Binding-site contacts:
Ligand atom C11 contacts residue ILE104 of chain 59.A at 3.5 Å (hydrophobic).
Ligand atom C21 contacts residue ILE104 of chain 59.A at 3.5 Å (hydrophobic).
Ligand atom C16 contacts residue TYR128 of chain 59.A at 2.9 Å (hydrophobic).
Ligand atom N9 contacts residue TYR128 of chain 59.A at 4.1 Å.
Ligand atom C20 contacts residue VAL188 of chain 59.A at 3.7 Å (hydrophobic).
Ligand atom C8 contacts residue PHE124 of chain 59.A at 3.6 Å (hydrophobic).
Ligand atom C14 contacts residue SER126 of chain 59.A at 3.6 Å.
Ligand atom C1 contacts residue DMS1 of chain 59.F at 4.1 Å.
Ligand atom C17 contacts residue ILE104 of chain 59.A at 3.8 Å (hydrophobic).
Ligand atom C13 contacts residue TYR128 of chain 59.A at 3.0 Å (hydrophobic).
Ligand atom C1 contacts residue ASN198 of chain 59.A at 4.0 Å.
Ligand atom C14 contacts residue TYR197 of chain 59.A at 4.1 Å (hydrophobic).
Ligand atom C7 contacts residue TYR197 of chain 59.A at 3.5 Å (hydrophobic).
Ligand atom N5 contacts residue ASN219 of chain 59.A at 4.1 Å.
Ligand atom C10 contacts residue TYR128 of chain 59.A at 3.6 Å (hydrophobic).
Ligand atom N12 contacts residue TYR128 of chain 59.A at 2.5 Å (h-bond).
Ligand atom C10 contacts residue MET221 of chain 59.A at 4.0 Å (hydrophobic).
Ligand atom C20 contacts residue VAL191 of chain 59.A at 3.5 Å (hydrophobic).
Ligand atom C11 contacts residue MET221 of chain 59.A at 4.0 Å (hydrophobic).
Ligand atom C10 contacts residue LEU106 of chain 59.A at 4.0 Å (hydrophobic).
Ligand atom C7 contacts residue LEU106 of chain 59.A at 4.1 Å (hydrophobic).
Ligand atom N5 contacts residue DMS1 of chain 59.F at 3.9 Å.
Ligand atom C13 contacts residue TYR197 of chain 59.A at 4.0 Å (hydrophobic).
Ligand atom C8 contacts residue TYR197 of chain 59.A at 3.4 Å (hydrophobic).
Ligand atom C19 contacts residue VAL188 of chain 59.A at 3.5 Å (hydrophobic).
Ligand atom C16 contacts residue ILE104 of chain 59.A at 3.7 Å (hydrophobic).
Ligand atom C13 contacts residue SER126 of chain 59.A at 3.7 Å.
Ligand atom C14 contacts residue TYR128 of chain 59.A at 3.3 Å (hydrophobic).
Ligand atom C19 contacts residue VAL191 of chain 59.A at 4.0 Å (hydrophobic).
Ligand atom N4 contacts residue ASN219 of chain 59.A at 4.0 Å.
Ligand atom C19 contacts residue TYR152 of chain 59.A at 3.9 Å (hydrophobic).
Ligand atom C18 contacts residue VAL188 of chain 59.A at 3.9 Å (hydrophobic).
Ligand atom C18 contacts residue TYR152 of chain 59.A at 3.8 Å (hydrophobic).
Ligand atom C15 contacts residue TYR128 of chain 59.A at 3.0 Å (hydrophobic).
Ligand atom C11 contacts residue TYR128 of chain 59.A at 3.4 Å (hydrophobic).
Ligand atom C17 contacts residue TYR128 of chain 59.A at 3.8 Å (hydrophobic).
Ligand atom N4 contacts residue DMS1 of chain 59.F at 3.6 Å (h-bond).
Ligand atom C10 contacts residue ILE104 of chain 59.A at 3.9 Å (hydrophobic).
Ligand atom C7 contacts residue PHE124 of chain 59.A at 3.8 Å (hydrophobic).
Ligand atom C21 contacts residue MET224 of chain 59.A at 4.0 Å (hydrophobic).

Sequence of chain 59.A:
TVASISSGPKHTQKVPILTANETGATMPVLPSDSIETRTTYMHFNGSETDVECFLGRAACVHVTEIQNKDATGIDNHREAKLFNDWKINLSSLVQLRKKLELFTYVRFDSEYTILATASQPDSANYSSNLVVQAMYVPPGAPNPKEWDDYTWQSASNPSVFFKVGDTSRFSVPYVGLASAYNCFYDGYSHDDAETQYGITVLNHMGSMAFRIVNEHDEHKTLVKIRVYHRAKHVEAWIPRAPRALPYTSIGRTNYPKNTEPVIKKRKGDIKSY

A small-molecule ligand and the protein it binds are described below.
Small molecule (SMILES): COc1ccc(N2CCN(c3cccc(C)c3)CC2)nn1